Binding-site contacts:
Ligand atom C17 contacts residue GLU79 of chain 1.A at 3.2 Å.
Ligand atom C11 contacts residue VAL16 of chain 1.A at 3.4 Å (hydrophobic).
Ligand atom C08 contacts residue GLY84 of chain 1.A at 3.9 Å.
Ligand atom C18 contacts residue ALA35 of chain 1.A at 4.0 Å (hydrophobic).
Ligand atom C23 contacts residue VAL16 of chain 1.A at 3.8 Å (hydrophobic).
Ligand atom C31 contacts residue CYS148 of chain 1.A at 1.6 Å (hydrophobic).
Ligand atom C30 contacts residue CYS148 of chain 1.A at 2.4 Å (hydrophobic).
Ligand atom N16 contacts residue LEU137 of chain 1.A at 3.7 Å.
Ligand atom N16 contacts residue GLU79 of chain 1.A at 3.9 Å.
Ligand atom C10 contacts residue TYR80 of chain 1.A at 3.6 Å (hydrophobic).
Ligand atom C31 contacts residue PHE150 of chain 1.A at 3.8 Å (hydrophobic).
Ligand atom N21 contacts residue VAL24 of chain 1.A at 3.9 Å.
Ligand atom C01 contacts residue ASN88 of chain 1.A at 3.9 Å.
Ligand atom C20 contacts residue LEU137 of chain 1.A at 3.7 Å (hydrophobic).
Ligand atom C13 contacts residue VAL16 of chain 1.A at 3.7 Å (hydrophobic).
Ligand atom O32 contacts residue CYS148 of chain 1.A at 3.8 Å.
Ligand atom C24 contacts residue GLY17 of chain 1.A at 3.8 Å.
Ligand atom C03 contacts residue ASN88 of chain 1.A at 3.9 Å.
Ligand atom C17 contacts residue LEU137 of chain 1.A at 3.5 Å (hydrophobic).
Ligand atom C13 contacts residue ALA81 of chain 1.A at 3.6 Å (hydrophobic).
Ligand atom C29 contacts residue CYS148 of chain 1.A at 3.1 Å (hydrophobic).
Ligand atom O32 contacts residue LYS37 of chain 1.A at 3.9 Å.
Ligand atom N16 contacts residue ALA81 of chain 1.A at 3.2 Å (h-bond).
Ligand atom C23 contacts residue VAL24 of chain 1.A at 3.8 Å (hydrophobic).
Ligand atom CL19 contacts residue MET78 of chain 1.A at 3.4 Å.
Ligand atom C08 contacts residue VAL16 of chain 1.A at 3.8 Å (hydrophobic).
Ligand atom CL19 contacts residue CYS148 of chain 1.A at 3.6 Å.
Ligand atom C09 contacts residue GLY84 of chain 1.A at 3.9 Å.
Ligand atom N33 contacts residue LEU137 of chain 1.A at 3.9 Å.
Ligand atom C17 contacts residue ALA35 of chain 1.A at 3.7 Å (hydrophobic).
Ligand atom C10 contacts residue ALA81 of chain 1.A at 3.5 Å (hydrophobic).
Ligand atom N14 contacts residue ALA81 of chain 1.A at 3.2 Å (h-bond).
Ligand atom C30 contacts residue PHE150 of chain 1.A at 3.7 Å (hydrophobic).
Ligand atom C18 contacts residue LEU137 of chain 1.A at 3.5 Å (hydrophobic).
Ligand atom C12 contacts residue VAL16 of chain 1.A at 3.4 Å (hydrophobic).
Ligand atom N14 contacts residue TYR80 of chain 1.A at 3.6 Å.
Ligand atom N16 contacts residue TYR80 of chain 1.A at 3.8 Å.
Ligand atom C15 contacts residue LEU137 of chain 1.A at 3.9 Å (hydrophobic).
Ligand atom C24 contacts residue VAL16 of chain 1.A at 3.8 Å (hydrophobic).
Ligand atom N28 contacts residue CYS148 of chain 1.A at 3.7 Å.

A small-molecule ligand and the protein it binds are described below.
Small molecule (SMILES): CCC(=O)Nc1ccccc1Nc1nc(Nc2ccc(N3CCN(C)CC3)cc2)ncc1Cl

Sequence of chain 1.A:
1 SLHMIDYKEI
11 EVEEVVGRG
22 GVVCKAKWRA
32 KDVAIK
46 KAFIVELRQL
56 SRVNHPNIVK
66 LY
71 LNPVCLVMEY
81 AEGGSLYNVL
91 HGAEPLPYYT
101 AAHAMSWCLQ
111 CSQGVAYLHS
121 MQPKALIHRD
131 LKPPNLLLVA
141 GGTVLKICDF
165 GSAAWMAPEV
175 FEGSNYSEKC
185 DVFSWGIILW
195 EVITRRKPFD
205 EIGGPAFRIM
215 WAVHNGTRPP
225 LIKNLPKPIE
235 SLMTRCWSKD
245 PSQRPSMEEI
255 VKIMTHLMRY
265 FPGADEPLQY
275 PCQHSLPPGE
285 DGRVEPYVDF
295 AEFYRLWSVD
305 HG